Binding-site contacts:
Ligand atom O6 contacts residue LEU70 of chain 1.D at 3.7 Å.
Ligand atom C2 contacts residue ASN67 of chain 1.D at 2.5 Å.
Ligand atom C5 contacts residue ASN67 of chain 1.D at 3.6 Å.
Ligand atom C1 contacts residue THR69 of chain 1.D at 4.5 Å.
Ligand atom C7 contacts residue ASN67 of chain 1.D at 3.8 Å.
Ligand atom O5 contacts residue ASN67 of chain 1.D at 2.4 Å (h-bond).
Ligand atom O6 contacts residue GLN288 of chain 1.D at 3.7 Å.
Ligand atom C3 contacts residue ASN67 of chain 1.D at 3.8 Å.
Ligand atom C4 contacts residue ASN67 of chain 1.D at 4.3 Å.
Ligand atom C1 contacts residue ASN67 of chain 1.D at 1.4 Å.
Ligand atom C6 contacts residue GLN288 of chain 1.D at 3.6 Å.
Ligand atom O7 contacts residue ASN67 of chain 1.D at 4.4 Å.
Ligand atom N2 contacts residue ASN67 of chain 1.D at 2.8 Å (h-bond).

Sequence of chain 1.D:
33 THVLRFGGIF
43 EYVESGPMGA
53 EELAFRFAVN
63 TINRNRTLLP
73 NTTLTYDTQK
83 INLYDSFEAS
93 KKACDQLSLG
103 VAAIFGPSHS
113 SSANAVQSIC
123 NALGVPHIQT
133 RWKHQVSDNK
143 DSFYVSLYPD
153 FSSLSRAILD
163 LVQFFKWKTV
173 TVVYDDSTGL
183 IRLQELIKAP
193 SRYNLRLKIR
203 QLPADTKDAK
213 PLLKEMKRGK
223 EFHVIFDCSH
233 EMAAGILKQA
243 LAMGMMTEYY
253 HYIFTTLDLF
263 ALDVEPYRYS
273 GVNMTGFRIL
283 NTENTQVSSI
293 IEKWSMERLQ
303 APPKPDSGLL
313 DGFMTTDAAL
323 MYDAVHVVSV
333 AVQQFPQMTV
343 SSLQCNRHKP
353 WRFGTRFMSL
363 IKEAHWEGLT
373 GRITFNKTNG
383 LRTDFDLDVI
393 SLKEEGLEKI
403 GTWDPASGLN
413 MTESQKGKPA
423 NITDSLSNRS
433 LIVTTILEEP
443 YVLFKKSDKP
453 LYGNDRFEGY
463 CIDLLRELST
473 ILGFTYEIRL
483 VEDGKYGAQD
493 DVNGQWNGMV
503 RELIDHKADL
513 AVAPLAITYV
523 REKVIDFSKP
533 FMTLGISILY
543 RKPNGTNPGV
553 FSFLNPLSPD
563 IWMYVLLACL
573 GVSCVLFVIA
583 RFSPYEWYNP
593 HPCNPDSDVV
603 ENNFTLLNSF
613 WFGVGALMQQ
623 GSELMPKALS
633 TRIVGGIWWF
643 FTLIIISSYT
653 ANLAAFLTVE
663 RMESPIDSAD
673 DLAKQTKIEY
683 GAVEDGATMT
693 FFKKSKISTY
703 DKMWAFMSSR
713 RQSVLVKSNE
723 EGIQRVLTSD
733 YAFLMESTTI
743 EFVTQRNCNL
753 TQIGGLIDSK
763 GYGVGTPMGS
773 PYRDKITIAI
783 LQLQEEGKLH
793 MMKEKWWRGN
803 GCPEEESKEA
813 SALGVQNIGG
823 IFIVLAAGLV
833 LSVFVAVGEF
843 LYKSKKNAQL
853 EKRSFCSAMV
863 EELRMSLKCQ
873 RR

A protein and the small-molecule ligand that binds it are described below.
Small molecule (SMILES): CC(=O)N[C@H]1[C@H](O[C@H]2[C@H](O)[C@@H](NC(C)=O)CO[C@@H]2CO)O[C@H](CO)[C@@H](O[C@@H]2O[C@H](CO)[C@@H](O)[C@H](O)[C@@H]2O)[C@@H]1O